Binding-site contacts:
Ligand atom C10 contacts residue ALA64 of chain 42.A at 4.5 Å (hydrophobic).
Ligand atom N5 contacts residue ALA118 of chain 41.A at 2.8 Å (h-bond).
Ligand atom O1B contacts residue ARG129 of chain 41.A at 3.9 Å.
Ligand atom C4 contacts residue ALA118 of chain 41.A at 4.0 Å (hydrophobic).
Ligand atom C7 contacts residue ALA118 of chain 41.A at 3.6 Å (hydrophobic).
Ligand atom C5 contacts residue ALA118 of chain 41.A at 3.6 Å (hydrophobic).
Ligand atom O10 contacts residue GLN65 of chain 42.A at 4.0 Å.
Ligand atom C11 contacts residue TRP119 of chain 41.A at 4.4 Å (hydrophobic).
Ligand atom O9 contacts residue THR42 of chain 42.A at 4.0 Å.
Ligand atom O8 contacts residue GLN120 of chain 41.A at 2.8 Å (h-bond).
Ligand atom O10 contacts residue ALA64 of chain 42.A at 3.8 Å.
Ligand atom C8 contacts residue GLN120 of chain 41.A at 4.1 Å.
Ligand atom C10 contacts residue ALA118 of chain 41.A at 3.8 Å (hydrophobic).
Ligand atom C9 contacts residue TRP119 of chain 41.A at 4.3 Å (hydrophobic).
Ligand atom C8 contacts residue ALA118 of chain 41.A at 4.3 Å (hydrophobic).
Ligand atom O1A contacts residue ARG129 of chain 41.A at 3.3 Å (salt-bridge).
Ligand atom C10 contacts residue GLN65 of chain 42.A at 4.5 Å.
Ligand atom C1 contacts residue ARG129 of chain 41.A at 4.0 Å.
Ligand atom O9 contacts residue GLN120 of chain 41.A at 3.5 Å (h-bond).
Ligand atom C11 contacts residue GLN65 of chain 42.A at 3.7 Å.
Ligand atom C6 contacts residue ALA118 of chain 41.A at 3.4 Å (hydrophobic).
Ligand atom O8 contacts residue TRP119 of chain 41.A at 3.8 Å.
Ligand atom O8 contacts residue ALA118 of chain 41.A at 3.8 Å.
Ligand atom O1A contacts residue ALA118 of chain 41.A at 4.5 Å.
Ligand atom C11 contacts residue GLN132 of chain 41.A at 4.3 Å.
Ligand atom C11 contacts residue ALA118 of chain 41.A at 3.9 Å (hydrophobic).

Sequence of chain 41.A:
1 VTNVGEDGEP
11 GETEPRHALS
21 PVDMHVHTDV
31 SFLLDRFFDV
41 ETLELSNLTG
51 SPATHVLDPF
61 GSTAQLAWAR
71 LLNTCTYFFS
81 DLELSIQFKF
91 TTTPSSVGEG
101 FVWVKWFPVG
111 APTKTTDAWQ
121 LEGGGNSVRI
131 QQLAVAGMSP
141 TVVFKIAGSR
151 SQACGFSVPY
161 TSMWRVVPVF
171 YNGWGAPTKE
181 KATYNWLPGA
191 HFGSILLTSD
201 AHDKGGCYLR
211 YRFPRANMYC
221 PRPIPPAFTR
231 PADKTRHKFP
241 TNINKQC

Sequence of chain 42.A:
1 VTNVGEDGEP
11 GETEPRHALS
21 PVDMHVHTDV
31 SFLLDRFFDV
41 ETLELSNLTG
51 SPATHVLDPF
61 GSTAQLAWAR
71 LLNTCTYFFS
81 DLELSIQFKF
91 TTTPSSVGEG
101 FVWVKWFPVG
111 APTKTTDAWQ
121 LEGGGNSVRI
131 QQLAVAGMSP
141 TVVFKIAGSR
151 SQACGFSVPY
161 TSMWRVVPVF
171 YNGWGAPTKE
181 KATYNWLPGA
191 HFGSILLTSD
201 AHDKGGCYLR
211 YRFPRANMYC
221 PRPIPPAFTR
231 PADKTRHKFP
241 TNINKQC

This small molecule binds to this protein.
Small molecule (SMILES): CC(=O)N[C@H]1[C@H]([C@H](O)[C@H](O)CO)O[C@@](O[C@H]2[C@@H](O)[C@@H](CO)O[C@@H](O[C@H]3[C@H](O)[C@@H](O)[C@@H](O)O[C@@H]3CO)[C@@H]2O)(C(=O)O)C[C@@H]1O